Sequence of chain 1.B:
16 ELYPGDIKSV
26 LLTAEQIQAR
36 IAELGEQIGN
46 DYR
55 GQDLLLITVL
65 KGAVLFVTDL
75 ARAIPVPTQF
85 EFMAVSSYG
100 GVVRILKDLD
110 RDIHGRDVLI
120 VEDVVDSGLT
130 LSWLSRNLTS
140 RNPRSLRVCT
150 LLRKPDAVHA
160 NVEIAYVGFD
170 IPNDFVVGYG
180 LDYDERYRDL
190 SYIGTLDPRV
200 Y

Binding-site contacts:
Ligand atom CAT contacts residue THR129 of chain 1.B at 3.8 Å.
Ligand atom C8 contacts residue ASP125 of chain 1.B at 3.7 Å.
Ligand atom C5 contacts residue LYS153 of chain 1.B at 3.6 Å.
Ligand atom CAT contacts residue VAL123 of chain 1.B at 3.8 Å (hydrophobic).
Ligand atom O6 contacts residue PHE174 of chain 1.B at 3.7 Å.
Ligand atom N1 contacts residue PHE174 of chain 1.B at 3.8 Å.
Ligand atom OAB contacts residue LEU128 of chain 1.B at 3.6 Å (h-bond).
Ligand atom OAH contacts residue LEU64 of chain 1.B at 3.5 Å (h-bond).
Ligand atom C2 contacts residue PHE174 of chain 1.B at 3.7 Å (hydrophobic).
Ligand atom O6 contacts residue ASP173 of chain 1.B at 3.9 Å.
Ligand atom OAH contacts residue ARG187 of chain 1.B at 3.4 Å (salt-bridge).
Ligand atom OAE contacts residue ASP125 of chain 1.B at 2.6 Å (salt-bridge).
Ligand atom OAF contacts residue ASP125 of chain 1.B at 3.3 Å.
Ligand atom OAB contacts residue SER126 of chain 1.B at 3.5 Å (h-bond).
Ligand atom C6 contacts residue VAL175 of chain 1.B at 3.5 Å (hydrophobic).
Ligand atom CAP contacts residue THR129 of chain 1.B at 3.7 Å.
Ligand atom PBF contacts residue ASP125 of chain 1.B at 3.8 Å.
Ligand atom PBF contacts residue THR129 of chain 1.B at 3.7 Å.
Ligand atom OAC contacts residue ASP181 of chain 1.B at 3.1 Å (salt-bridge).
Ligand atom OAB contacts residue THR129 of chain 1.B at 2.5 Å (h-bond).
Ligand atom C2 contacts residue ASP181 of chain 1.B at 3.7 Å.
Ligand atom C2 contacts residue VAL175 of chain 1.B at 3.5 Å (hydrophobic).
Ligand atom PBF contacts residue SER126 of chain 1.B at 3.6 Å.
Ligand atom OAH contacts residue LYS65 of chain 1.B at 3.1 Å (salt-bridge).
Ligand atom OAC contacts residue MG1 of chain 1.I at 3.2 Å.
Ligand atom OAE contacts residue VAL124 of chain 1.B at 3.5 Å.
Ligand atom OAG contacts residue LYS65 of chain 1.B at 3.4 Å (salt-bridge).
Ligand atom N1 contacts residue VAL175 of chain 1.B at 2.6 Å (h-bond).
Ligand atom N7 contacts residue LYS153 of chain 1.B at 3.1 Å (salt-bridge).
Ligand atom OAE contacts residue SER126 of chain 1.B at 3.2 Å (h-bond).
Ligand atom OAC contacts residue ARG187 of chain 1.B at 3.0 Å (salt-bridge).
Ligand atom OAF contacts residue SER126 of chain 1.B at 2.9 Å (h-bond).
Ligand atom O6 contacts residue LYS153 of chain 1.B at 2.8 Å (salt-bridge).
Ligand atom C6 contacts residue LYS153 of chain 1.B at 3.6 Å.
Ligand atom OAE contacts residue GLY127 of chain 1.B at 2.9 Å (h-bond).
Ligand atom PBF contacts residue GLY127 of chain 1.B at 3.7 Å.
Ligand atom OAG contacts residue GLY66 of chain 1.B at 2.9 Å (h-bond).
Ligand atom PBG contacts residue ARG187 of chain 1.B at 3.8 Å.
Ligand atom O6 contacts residue VAL175 of chain 1.B at 3.0 Å (h-bond).
Ligand atom CAN contacts residue THR129 of chain 1.B at 3.9 Å.

A small-molecule ligand and the protein it binds are described below.
Small molecule (SMILES): O=c1nc[nH]c2c1ncn2CCN(CCN(CCP(=O)(O)O)CCP(=O)(O)O)CCP(=O)(O)O